Binding-site contacts:
Ligand atom N2 contacts residue ASN269 of chain 1.B at 2.9 Å (h-bond).
Ligand atom O6 contacts residue ASN269 of chain 1.B at 4.4 Å.
Ligand atom C2 contacts residue ASN269 of chain 1.B at 2.5 Å.
Ligand atom O5 contacts residue ILE290 of chain 1.B at 3.9 Å.
Ligand atom C7 contacts residue ASN269 of chain 1.B at 3.5 Å.
Ligand atom C6 contacts residue ILE290 of chain 1.B at 4.4 Å (hydrophobic).
Ligand atom C2 contacts residue ILE290 of chain 1.B at 4.5 Å (hydrophobic).
Ligand atom O6 contacts residue GLN406 of chain 1.B at 4.5 Å.
Ligand atom C6 contacts residue ASN269 of chain 1.B at 4.5 Å.
Ligand atom C5 contacts residue ASN269 of chain 1.B at 3.7 Å.
Ligand atom O6 contacts residue GLY407 of chain 1.B at 4.3 Å.
Ligand atom C8 contacts residue ASN269 of chain 1.B at 3.8 Å.
Ligand atom C1 contacts residue ASN269 of chain 1.B at 1.4 Å.
Ligand atom C4 contacts residue ASN269 of chain 1.B at 4.2 Å.
Ligand atom O7 contacts residue ASN269 of chain 1.B at 4.4 Å.
Ligand atom C3 contacts residue ASN269 of chain 1.B at 3.8 Å.
Ligand atom O5 contacts residue ASN269 of chain 1.B at 2.4 Å (h-bond).

The small molecule below binds the protein below.
Small molecule (SMILES): CC(=O)N[C@@H]1[C@@H](O)[C@H](O)[C@@H](CO)O[C@H]1O

Sequence of chain 1.B:
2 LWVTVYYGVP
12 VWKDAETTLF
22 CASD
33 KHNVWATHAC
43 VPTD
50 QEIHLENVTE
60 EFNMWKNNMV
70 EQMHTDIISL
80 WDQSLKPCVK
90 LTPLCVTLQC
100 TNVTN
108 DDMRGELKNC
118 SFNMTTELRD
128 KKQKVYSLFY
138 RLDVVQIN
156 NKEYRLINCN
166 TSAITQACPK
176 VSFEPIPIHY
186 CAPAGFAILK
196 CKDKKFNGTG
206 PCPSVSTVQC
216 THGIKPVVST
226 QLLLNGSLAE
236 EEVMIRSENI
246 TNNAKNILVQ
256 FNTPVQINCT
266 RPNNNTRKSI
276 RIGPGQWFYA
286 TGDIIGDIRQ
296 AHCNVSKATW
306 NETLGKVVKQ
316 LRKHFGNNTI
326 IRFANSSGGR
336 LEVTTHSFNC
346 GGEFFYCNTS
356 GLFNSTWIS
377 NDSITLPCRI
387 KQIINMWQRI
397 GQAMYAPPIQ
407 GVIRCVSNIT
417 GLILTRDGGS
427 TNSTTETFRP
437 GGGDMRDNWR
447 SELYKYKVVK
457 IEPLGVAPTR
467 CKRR